Binding-site contacts:
Ligand atom O5 contacts residue ASN542 of chain 1.D at 2.4 Å (h-bond).
Ligand atom O7 contacts residue GLN812 of chain 1.D at 3.6 Å.
Ligand atom C3 contacts residue ASN542 of chain 1.D at 3.8 Å.
Ligand atom C5 contacts residue ASN542 of chain 1.D at 3.7 Å.
Ligand atom O7 contacts residue ASN542 of chain 1.D at 3.4 Å (h-bond).
Ligand atom C8 contacts residue LEU813 of chain 1.D at 3.9 Å (hydrophobic).
Ligand atom C1 contacts residue ASN542 of chain 1.D at 1.4 Å.
Ligand atom N2 contacts residue ASN542 of chain 1.D at 2.9 Å (h-bond).
Ligand atom C7 contacts residue GLN812 of chain 1.D at 4.0 Å.
Ligand atom C8 contacts residue ASN542 of chain 1.D at 4.5 Å.
Ligand atom O6 contacts residue SER539 of chain 1.D at 4.1 Å.
Ligand atom C6 contacts residue ARG540 of chain 1.D at 4.4 Å.
Ligand atom C4 contacts residue ASN542 of chain 1.D at 4.2 Å.
Ligand atom C8 contacts residue GLN812 of chain 1.D at 4.0 Å.
Ligand atom C7 contacts residue ASN542 of chain 1.D at 3.3 Å.
Ligand atom C2 contacts residue ASN542 of chain 1.D at 2.5 Å.
Ligand atom O6 contacts residue LYS747 of chain 1.D at 3.7 Å.
Ligand atom C6 contacts residue LYS747 of chain 1.D at 4.2 Å.

A protein and the small-molecule ligand that binds it are described below.
Small molecule (SMILES): CC(=O)N[C@@H]1[C@@H](O)[C@H](O)[C@@H](CO)O[C@H]1O

Sequence of chain 1.D:
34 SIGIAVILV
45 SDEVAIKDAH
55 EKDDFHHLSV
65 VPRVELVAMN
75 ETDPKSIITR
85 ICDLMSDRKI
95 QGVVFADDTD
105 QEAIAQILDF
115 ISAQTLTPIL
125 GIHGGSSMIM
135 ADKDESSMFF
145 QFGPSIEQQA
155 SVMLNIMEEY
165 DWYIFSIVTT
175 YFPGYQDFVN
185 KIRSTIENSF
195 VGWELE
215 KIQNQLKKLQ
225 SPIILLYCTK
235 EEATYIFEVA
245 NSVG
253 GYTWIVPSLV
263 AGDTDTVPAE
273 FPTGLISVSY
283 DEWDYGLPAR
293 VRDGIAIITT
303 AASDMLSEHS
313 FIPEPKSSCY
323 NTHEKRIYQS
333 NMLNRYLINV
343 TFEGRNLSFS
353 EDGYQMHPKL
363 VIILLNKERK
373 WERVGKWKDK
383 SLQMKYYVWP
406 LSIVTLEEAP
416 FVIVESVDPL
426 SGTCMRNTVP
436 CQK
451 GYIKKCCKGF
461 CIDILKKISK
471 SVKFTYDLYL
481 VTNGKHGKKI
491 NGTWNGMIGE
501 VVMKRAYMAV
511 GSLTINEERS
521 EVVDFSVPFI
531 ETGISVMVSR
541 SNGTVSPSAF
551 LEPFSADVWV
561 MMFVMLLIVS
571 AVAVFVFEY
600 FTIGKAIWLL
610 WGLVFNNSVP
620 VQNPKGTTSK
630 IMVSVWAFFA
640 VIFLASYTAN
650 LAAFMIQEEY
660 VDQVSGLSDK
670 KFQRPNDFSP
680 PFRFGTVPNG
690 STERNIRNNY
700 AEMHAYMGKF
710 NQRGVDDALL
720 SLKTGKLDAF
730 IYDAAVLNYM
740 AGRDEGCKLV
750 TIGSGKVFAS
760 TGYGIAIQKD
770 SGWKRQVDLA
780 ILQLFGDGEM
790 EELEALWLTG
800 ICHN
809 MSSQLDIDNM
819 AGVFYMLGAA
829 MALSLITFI